Binding-site contacts:
Ligand atom O43 contacts residue GLN31 of chain 1.ZD at 4.1 Å.

Sequence of chain 1.ZD:
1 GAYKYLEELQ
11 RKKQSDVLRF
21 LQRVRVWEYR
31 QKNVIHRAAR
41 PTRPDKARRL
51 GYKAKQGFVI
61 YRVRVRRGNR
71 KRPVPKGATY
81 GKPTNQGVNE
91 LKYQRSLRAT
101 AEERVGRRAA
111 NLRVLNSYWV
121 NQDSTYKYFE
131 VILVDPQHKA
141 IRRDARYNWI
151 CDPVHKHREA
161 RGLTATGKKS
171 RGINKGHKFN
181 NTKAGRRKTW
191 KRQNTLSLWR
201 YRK

This small molecule binds to this protein.
Small molecule (SMILES): CN[C@@H]1[C@@H](O)[C@@H](O[C@@H]2[C@@H](O)[C@H](O[C@H]3O[C@H]([C@@H](C)O)[C@@H](O)[C@H](O)[C@H]3N)[C@@H](N)C[C@H]2N)OC[C@]1(C)O